The protein below binds the small molecule below.
Small molecule (SMILES): N[C@@H](CCC(=O)O)C(=O)O

Sequence of chain 1.A:
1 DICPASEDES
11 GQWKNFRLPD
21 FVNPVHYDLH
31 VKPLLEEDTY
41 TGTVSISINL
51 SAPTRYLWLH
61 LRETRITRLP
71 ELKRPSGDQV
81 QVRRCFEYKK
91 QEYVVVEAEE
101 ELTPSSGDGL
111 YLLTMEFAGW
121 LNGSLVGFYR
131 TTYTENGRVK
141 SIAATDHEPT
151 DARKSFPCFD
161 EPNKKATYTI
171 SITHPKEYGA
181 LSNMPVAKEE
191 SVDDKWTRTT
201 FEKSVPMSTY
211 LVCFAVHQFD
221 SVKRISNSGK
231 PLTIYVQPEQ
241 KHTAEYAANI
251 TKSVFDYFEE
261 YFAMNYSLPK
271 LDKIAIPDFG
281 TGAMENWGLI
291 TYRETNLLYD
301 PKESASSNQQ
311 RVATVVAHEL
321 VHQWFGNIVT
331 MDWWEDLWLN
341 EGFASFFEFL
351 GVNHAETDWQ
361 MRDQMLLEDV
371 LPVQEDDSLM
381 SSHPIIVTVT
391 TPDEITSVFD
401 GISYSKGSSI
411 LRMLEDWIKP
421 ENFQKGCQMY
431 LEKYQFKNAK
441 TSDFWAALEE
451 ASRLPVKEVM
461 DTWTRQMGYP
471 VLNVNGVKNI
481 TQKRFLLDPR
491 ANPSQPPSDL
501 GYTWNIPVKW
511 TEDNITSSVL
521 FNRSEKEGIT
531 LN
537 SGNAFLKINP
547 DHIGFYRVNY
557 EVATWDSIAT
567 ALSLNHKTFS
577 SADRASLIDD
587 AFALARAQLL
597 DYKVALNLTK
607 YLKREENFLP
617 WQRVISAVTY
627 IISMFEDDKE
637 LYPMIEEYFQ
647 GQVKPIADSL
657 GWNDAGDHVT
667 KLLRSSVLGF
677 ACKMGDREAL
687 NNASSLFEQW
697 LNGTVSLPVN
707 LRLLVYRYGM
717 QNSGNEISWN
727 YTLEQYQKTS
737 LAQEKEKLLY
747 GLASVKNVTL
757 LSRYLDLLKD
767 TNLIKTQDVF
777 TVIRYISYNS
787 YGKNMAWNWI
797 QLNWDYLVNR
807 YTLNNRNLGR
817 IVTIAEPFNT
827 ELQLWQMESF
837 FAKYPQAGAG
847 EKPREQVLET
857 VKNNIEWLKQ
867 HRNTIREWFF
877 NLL

Binding-site contacts:
Ligand atom C contacts residue GLU319 of chain 1.A at 3.7 Å.
Ligand atom CD contacts residue CA1 of chain 1.H at 3.9 Å.
Ligand atom C contacts residue TYR404 of chain 1.A at 3.5 Å (hydrophobic).
Ligand atom N contacts residue GLU148 of chain 1.A at 3.4 Å (salt-bridge).
Ligand atom CB contacts residue ALA283 of chain 1.A at 3.3 Å (hydrophobic).
Ligand atom C contacts residue ALA283 of chain 1.A at 3.3 Å (hydrophobic).
Ligand atom N contacts residue GLU285 of chain 1.A at 3.0 Å (salt-bridge).
Ligand atom CD contacts residue ARG812 of chain 1.A at 3.5 Å.
Ligand atom CG contacts residue MET284 of chain 1.A at 3.8 Å (hydrophobic).
Ligand atom N contacts residue GLU341 of chain 1.A at 3.2 Å (salt-bridge).
Ligand atom O contacts residue GLU319 of chain 1.A at 2.7 Å (salt-bridge).
Ligand atom N contacts residue TYR404 of chain 1.A at 3.7 Å.
Ligand atom OE2 contacts residue GLU148 of chain 1.A at 3.2 Å (salt-bridge).
Ligand atom CA contacts residue ZN1 of chain 1.I at 3.8 Å.
Ligand atom O contacts residue ZN1 of chain 1.I at 3.9 Å.
Ligand atom C contacts residue ZN1 of chain 1.I at 3.4 Å.
Ligand atom CG contacts residue GLU148 of chain 1.A at 3.7 Å.
Ligand atom OE1 contacts residue PHE399 of chain 1.A at 3.8 Å.
Ligand atom N contacts residue ALA283 of chain 1.A at 4.1 Å.
Ligand atom CG contacts residue ALA283 of chain 1.A at 3.6 Å (hydrophobic).
Ligand atom O contacts residue HIS318 of chain 1.A at 3.9 Å.
Ligand atom O contacts residue ALA283 of chain 1.A at 3.0 Å (h-bond).
Ligand atom OE2 contacts residue THR281 of chain 1.A at 3.4 Å.
Ligand atom CA contacts residue GLU285 of chain 1.A at 3.8 Å.
Ligand atom OXT contacts residue TYR404 of chain 1.A at 2.6 Å (h-bond).
Ligand atom OXT contacts residue HIS318 of chain 1.A at 3.8 Å.
Ligand atom CD contacts residue THR281 of chain 1.A at 3.5 Å.
Ligand atom CA contacts residue TYR404 of chain 1.A at 3.8 Å (hydrophobic).
Ligand atom OXT contacts residue ZN1 of chain 1.I at 3.2 Å.
Ligand atom CA contacts residue ALA283 of chain 1.A at 2.9 Å (hydrophobic).
Ligand atom OE1 contacts residue THR281 of chain 1.A at 3.7 Å.
Ligand atom N contacts residue ZN1 of chain 1.I at 3.1 Å.
Ligand atom OXT contacts residue GLU341 of chain 1.A at 4.0 Å.
Ligand atom OE1 contacts residue ARG812 of chain 1.A at 2.5 Å (salt-bridge).
Ligand atom OE2 contacts residue CA1 of chain 1.H at 2.7 Å.
Ligand atom OE2 contacts residue ARG812 of chain 1.A at 3.8 Å.
Ligand atom CG contacts residue THR281 of chain 1.A at 3.9 Å.
Ligand atom CB contacts residue TYR404 of chain 1.A at 3.7 Å (hydrophobic).
Ligand atom CD contacts residue GLU148 of chain 1.A at 4.0 Å.
Ligand atom C contacts residue HIS318 of chain 1.A at 4.2 Å.